The small molecule below binds the protein below.
Small molecule (SMILES): OC[C@H]1O[C@H](Oc2c[nH]c3ccc(Br)c(Cl)c23)[C@@H](O)[C@@H](O)[C@@H]1O

Sequence of chain 3.A:
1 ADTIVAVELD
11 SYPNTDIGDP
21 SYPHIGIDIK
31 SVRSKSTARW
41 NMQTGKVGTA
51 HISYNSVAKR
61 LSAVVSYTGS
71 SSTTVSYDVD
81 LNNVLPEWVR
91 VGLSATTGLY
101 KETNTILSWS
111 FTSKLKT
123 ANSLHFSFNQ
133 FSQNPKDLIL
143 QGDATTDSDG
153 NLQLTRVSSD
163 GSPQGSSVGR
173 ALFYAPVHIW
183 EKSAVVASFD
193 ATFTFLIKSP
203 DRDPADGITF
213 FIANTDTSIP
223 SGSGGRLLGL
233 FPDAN

Binding-site contacts:
Ligand atom C6 contacts residue ALA207 of chain 3.A at 3.2 Å (hydrophobic).
Ligand atom O4 contacts residue TYR12 of chain 3.A at 3.9 Å.
Ligand atom O4 contacts residue ASN14 of chain 3.A at 3.0 Å (h-bond).
Ligand atom C1 contacts residue LEU99 of chain 3.A at 4.0 Å (hydrophobic).
Ligand atom O6 contacts residue TYR100 of chain 3.A at 3.0 Å.
Ligand atom C6 contacts residue GLY98 of chain 3.A at 4.0 Å.
Ligand atom C5 contacts residue ASP208 of chain 3.A at 3.7 Å.
Ligand atom C4 contacts residue ASN14 of chain 3.A at 3.7 Å.
Ligand atom C6 contacts residue LEU99 of chain 3.A at 3.6 Å (hydrophobic).
Ligand atom N1 contacts residue TYR12 of chain 3.A at 3.1 Å (h-bond).
Ligand atom O4 contacts residue ASP208 of chain 3.A at 2.3 Å (salt-bridge).
Ligand atom C11 contacts residue TYR100 of chain 3.A at 4.0 Å (hydrophobic).
Ligand atom C5 contacts residue LEU99 of chain 3.A at 4.0 Å (hydrophobic).
Ligand atom O4 contacts residue GLY227 of chain 3.A at 3.7 Å.
Ligand atom C9 contacts residue LEU99 of chain 3.A at 3.7 Å (hydrophobic).
Ligand atom O6 contacts residue ALA207 of chain 3.A at 3.1 Å.
Ligand atom O6 contacts residue ASP208 of chain 3.A at 4.1 Å.
Ligand atom O4 contacts residue ARG228 of chain 3.A at 3.0 Å (salt-bridge).
Ligand atom O6 contacts residue TYR12 of chain 3.A at 3.7 Å.
Ligand atom O2 contacts residue LEU99 of chain 3.A at 4.0 Å.
Ligand atom O3 contacts residue GLY227 of chain 3.A at 3.8 Å.
Ligand atom C8 contacts residue LEU99 of chain 3.A at 3.9 Å (hydrophobic).
Ligand atom N1 contacts residue LEU99 of chain 3.A at 4.0 Å.
Ligand atom C12 contacts residue LEU99 of chain 3.A at 3.9 Å (hydrophobic).
Ligand atom C4 contacts residue GLY227 of chain 3.A at 4.0 Å.
Ligand atom O5 contacts residue TYR100 of chain 3.A at 4.1 Å.
Ligand atom C5 contacts residue TYR12 of chain 3.A at 4.0 Å (hydrophobic).
Ligand atom C11 contacts residue TYR12 of chain 3.A at 3.2 Å (hydrophobic).
Ligand atom N1 contacts residue TYR100 of chain 3.A at 3.5 Å.
Ligand atom O5 contacts residue LEU99 of chain 3.A at 3.1 Å (h-bond).
Ligand atom C3 contacts residue ASN14 of chain 3.A at 3.4 Å.
Ligand atom C5 contacts residue ASN14 of chain 3.A at 4.1 Å.
Ligand atom C6 contacts residue TYR100 of chain 3.A at 3.6 Å (hydrophobic).
Ligand atom C6 contacts residue ASP208 of chain 3.A at 2.9 Å.
Ligand atom O3 contacts residue ARG228 of chain 3.A at 2.7 Å (salt-bridge).
Ligand atom O3 contacts residue ASN14 of chain 3.A at 4.0 Å.
Ligand atom C3 contacts residue ARG228 of chain 3.A at 3.6 Å.
Ligand atom C4 contacts residue ASP208 of chain 3.A at 3.2 Å.
Ligand atom C4 contacts residue ARG228 of chain 3.A at 3.4 Å.
Ligand atom O6 contacts residue LEU99 of chain 3.A at 4.1 Å.